Sequence of chain 6.C:
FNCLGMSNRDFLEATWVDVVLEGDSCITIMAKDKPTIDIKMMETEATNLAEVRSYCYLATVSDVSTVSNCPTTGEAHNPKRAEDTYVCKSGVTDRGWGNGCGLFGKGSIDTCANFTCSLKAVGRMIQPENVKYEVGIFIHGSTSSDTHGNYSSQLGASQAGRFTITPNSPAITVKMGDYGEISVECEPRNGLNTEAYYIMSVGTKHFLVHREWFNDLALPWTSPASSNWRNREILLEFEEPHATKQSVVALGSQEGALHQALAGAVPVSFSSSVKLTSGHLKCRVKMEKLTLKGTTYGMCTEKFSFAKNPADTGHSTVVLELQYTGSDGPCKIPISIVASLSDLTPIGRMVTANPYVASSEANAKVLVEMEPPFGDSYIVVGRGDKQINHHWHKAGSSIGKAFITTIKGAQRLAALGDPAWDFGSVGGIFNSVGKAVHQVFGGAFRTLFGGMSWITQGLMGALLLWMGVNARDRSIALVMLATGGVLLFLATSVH

This small molecule binds to this protein.
Small molecule (SMILES): CC(=O)N[C@@H]1[C@@H](O)[C@H](O)[C@@H](CO)O[C@H]1O

Binding-site contacts:
Ligand atom C7 contacts residue ASN118 of chain 6.C at 3.5 Å.
Ligand atom C1 contacts residue ASN118 of chain 6.C at 1.5 Å.
Ligand atom O5 contacts residue THR120 of chain 6.C at 3.2 Å (h-bond).
Ligand atom C2 contacts residue ASN118 of chain 6.C at 2.5 Å.
Ligand atom C6 contacts residue THR120 of chain 6.C at 3.4 Å.
Ligand atom C4 contacts residue THR120 of chain 6.C at 4.4 Å.
Ligand atom O5 contacts residue ASN118 of chain 6.C at 2.4 Å (h-bond).
Ligand atom C5 contacts residue ASN118 of chain 6.C at 3.7 Å.
Ligand atom C5 contacts residue THR89 of chain 6.C at 4.4 Å.
Ligand atom C6 contacts residue THR89 of chain 6.C at 4.4 Å.
Ligand atom N2 contacts residue SER66 of chain 6.C at 4.3 Å.
Ligand atom C8 contacts residue ASP67 of chain 6.C at 3.9 Å.
Ligand atom N2 contacts residue TYR90 of chain 6.C at 4.3 Å.
Ligand atom C8 contacts residue SER66 of chain 6.C at 4.0 Å.
Ligand atom C3 contacts residue ASN118 of chain 6.C at 3.8 Å.
Ligand atom C5 contacts residue THR120 of chain 6.C at 3.8 Å.
Ligand atom N2 contacts residue ASN118 of chain 6.C at 2.9 Å (h-bond).
Ligand atom C8 contacts residue ASN118 of chain 6.C at 4.2 Å.
Ligand atom C1 contacts residue THR89 of chain 6.C at 4.1 Å.
Ligand atom C4 contacts residue ASN118 of chain 6.C at 4.2 Å.
Ligand atom O7 contacts residue ASN118 of chain 6.C at 4.0 Å.
Ligand atom C8 contacts residue TYR90 of chain 6.C at 3.5 Å (hydrophobic).
Ligand atom C7 contacts residue TYR90 of chain 6.C at 4.5 Å (hydrophobic).
Ligand atom C2 contacts residue SER66 of chain 6.C at 4.5 Å.
Ligand atom O7 contacts residue SER66 of chain 6.C at 3.0 Å (h-bond).
Ligand atom C1 contacts residue THR120 of chain 6.C at 4.3 Å.
Ligand atom O5 contacts residue THR89 of chain 6.C at 4.2 Å.
Ligand atom C7 contacts residue SER66 of chain 6.C at 3.5 Å.
Ligand atom O6 contacts residue THR89 of chain 6.C at 4.0 Å.